Sequence of chain 1.B:
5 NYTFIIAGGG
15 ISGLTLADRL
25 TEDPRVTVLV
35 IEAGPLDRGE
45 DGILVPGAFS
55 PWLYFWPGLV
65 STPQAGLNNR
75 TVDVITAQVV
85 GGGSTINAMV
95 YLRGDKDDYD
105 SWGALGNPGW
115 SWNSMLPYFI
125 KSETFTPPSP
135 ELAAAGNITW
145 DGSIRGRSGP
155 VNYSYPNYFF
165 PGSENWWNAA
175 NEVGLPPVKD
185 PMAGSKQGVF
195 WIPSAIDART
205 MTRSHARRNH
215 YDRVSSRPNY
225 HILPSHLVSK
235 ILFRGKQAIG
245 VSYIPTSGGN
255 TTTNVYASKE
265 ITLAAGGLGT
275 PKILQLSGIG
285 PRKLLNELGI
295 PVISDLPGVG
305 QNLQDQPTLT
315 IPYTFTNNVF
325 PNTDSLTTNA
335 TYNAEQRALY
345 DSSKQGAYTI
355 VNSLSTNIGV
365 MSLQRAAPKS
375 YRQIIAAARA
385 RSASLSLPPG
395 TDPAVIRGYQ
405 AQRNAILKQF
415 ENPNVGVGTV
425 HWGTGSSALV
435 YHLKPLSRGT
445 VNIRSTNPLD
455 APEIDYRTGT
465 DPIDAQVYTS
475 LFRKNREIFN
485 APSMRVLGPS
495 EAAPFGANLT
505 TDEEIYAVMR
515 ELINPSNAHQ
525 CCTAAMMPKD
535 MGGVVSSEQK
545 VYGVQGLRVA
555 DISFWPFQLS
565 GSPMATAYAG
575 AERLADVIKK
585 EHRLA

Binding-site contacts:
Ligand atom C5 contacts residue ASN73 of chain 1.B at 3.7 Å.
Ligand atom C8 contacts residue ASN72 of chain 1.B at 3.6 Å.
Ligand atom C3 contacts residue ASN73 of chain 1.B at 3.8 Å.
Ligand atom O7 contacts residue ASN73 of chain 1.B at 3.6 Å.
Ligand atom C1 contacts residue ASN73 of chain 1.B at 1.4 Å.
Ligand atom C4 contacts residue ASN73 of chain 1.B at 4.2 Å.
Ligand atom C7 contacts residue ASN73 of chain 1.B at 3.5 Å.
Ligand atom N2 contacts residue ASN73 of chain 1.B at 3.0 Å (h-bond).
Ligand atom O5 contacts residue ASN73 of chain 1.B at 2.4 Å (h-bond).
Ligand atom C2 contacts residue ASN73 of chain 1.B at 2.5 Å.

This small molecule binds to this protein.
Small molecule (SMILES): CC(=O)N[C@@H]1[C@@H](O)[C@H](O)[C@@H](CO)O[C@H]1O